The protein below binds the small molecule below.
Small molecule (SMILES): CC(=O)N[C@H]1[C@H](O[C@H]2[C@H](O)[C@@H](NC(C)=O)CO[C@@H]2CO)O[C@H](CO)[C@@H](O)[C@@H]1O

Binding-site contacts:
Ligand atom C6 contacts residue LEU922 of chain 1.I at 4.2 Å (hydrophobic).
Ligand atom C7 contacts residue LEU922 of chain 1.I at 3.7 Å (hydrophobic).
Ligand atom N2 contacts residue ASN717 of chain 1.I at 2.9 Å (h-bond).
Ligand atom O6 contacts residue LEU922 of chain 1.I at 3.9 Å.
Ligand atom C2 contacts residue ASN717 of chain 1.I at 2.5 Å.
Ligand atom O7 contacts residue LEU922 of chain 1.I at 3.8 Å.
Ligand atom C2 contacts residue GLN1071 of chain 1.I at 4.3 Å.
Ligand atom O4 contacts residue LEU922 of chain 1.I at 4.1 Å.
Ligand atom C4 contacts residue ASN717 of chain 1.I at 4.2 Å.
Ligand atom C4 contacts residue LEU922 of chain 1.I at 4.5 Å (hydrophobic).
Ligand atom O5 contacts residue GLN1071 of chain 1.I at 4.2 Å.
Ligand atom C8 contacts residue LEU922 of chain 1.I at 3.6 Å (hydrophobic).
Ligand atom N2 contacts residue LEU922 of chain 1.I at 4.4 Å.
Ligand atom C5 contacts residue LEU922 of chain 1.I at 3.8 Å (hydrophobic).
Ligand atom C1 contacts residue GLN1071 of chain 1.I at 4.2 Å.
Ligand atom C8 contacts residue ASN925 of chain 1.I at 4.3 Å.
Ligand atom C5 contacts residue ASN717 of chain 1.I at 3.7 Å.
Ligand atom C3 contacts residue ASN717 of chain 1.I at 3.8 Å.
Ligand atom C7 contacts residue ASN717 of chain 1.I at 3.6 Å.
Ligand atom O5 contacts residue ASN717 of chain 1.I at 2.4 Å (h-bond).
Ligand atom C1 contacts residue ASN717 of chain 1.I at 1.4 Å.
Ligand atom O7 contacts residue ASN717 of chain 1.I at 3.9 Å.
Ligand atom O6 contacts residue GLN926 of chain 1.I at 3.7 Å.

Sequence of chain 1.I:
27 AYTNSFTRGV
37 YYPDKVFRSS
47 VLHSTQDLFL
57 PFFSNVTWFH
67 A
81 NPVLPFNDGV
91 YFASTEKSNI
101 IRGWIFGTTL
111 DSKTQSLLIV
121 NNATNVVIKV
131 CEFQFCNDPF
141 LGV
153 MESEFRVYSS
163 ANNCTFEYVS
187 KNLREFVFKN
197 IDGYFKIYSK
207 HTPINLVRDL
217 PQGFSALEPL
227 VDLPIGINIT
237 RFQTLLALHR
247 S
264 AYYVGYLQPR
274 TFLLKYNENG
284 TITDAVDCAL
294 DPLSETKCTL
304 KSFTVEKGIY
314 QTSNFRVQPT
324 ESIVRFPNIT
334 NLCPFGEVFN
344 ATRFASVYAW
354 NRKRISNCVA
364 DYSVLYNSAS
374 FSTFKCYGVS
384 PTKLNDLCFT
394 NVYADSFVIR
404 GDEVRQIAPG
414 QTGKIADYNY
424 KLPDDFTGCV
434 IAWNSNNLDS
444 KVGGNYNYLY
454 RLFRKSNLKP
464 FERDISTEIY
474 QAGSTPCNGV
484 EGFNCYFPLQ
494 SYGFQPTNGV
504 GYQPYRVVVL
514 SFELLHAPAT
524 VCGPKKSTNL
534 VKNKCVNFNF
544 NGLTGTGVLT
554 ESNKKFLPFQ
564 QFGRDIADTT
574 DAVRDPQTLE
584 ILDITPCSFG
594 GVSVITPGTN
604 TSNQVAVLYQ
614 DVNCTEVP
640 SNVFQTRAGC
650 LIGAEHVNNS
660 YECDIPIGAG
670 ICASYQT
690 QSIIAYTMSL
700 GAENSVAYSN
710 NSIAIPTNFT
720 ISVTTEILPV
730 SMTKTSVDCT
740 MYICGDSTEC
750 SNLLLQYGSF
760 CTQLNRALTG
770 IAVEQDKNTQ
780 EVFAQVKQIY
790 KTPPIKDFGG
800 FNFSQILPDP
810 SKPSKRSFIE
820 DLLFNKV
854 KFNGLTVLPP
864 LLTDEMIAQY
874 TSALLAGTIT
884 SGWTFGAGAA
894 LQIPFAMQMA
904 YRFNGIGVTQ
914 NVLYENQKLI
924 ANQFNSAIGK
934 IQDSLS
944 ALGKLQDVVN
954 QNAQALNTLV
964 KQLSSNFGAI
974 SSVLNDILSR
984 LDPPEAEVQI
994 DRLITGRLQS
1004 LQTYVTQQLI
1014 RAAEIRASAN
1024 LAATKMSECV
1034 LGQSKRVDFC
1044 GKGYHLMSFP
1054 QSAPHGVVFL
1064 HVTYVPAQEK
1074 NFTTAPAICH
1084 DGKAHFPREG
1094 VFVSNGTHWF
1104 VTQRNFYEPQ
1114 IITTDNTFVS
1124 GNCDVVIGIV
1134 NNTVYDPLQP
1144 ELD